The small molecule below binds the protein below.
Small molecule (SMILES): CC(=O)N[C@@H]1[C@@H](O)[C@H](O)[C@@H](CO)O[C@H]1O

Sequence of chain 1.B:
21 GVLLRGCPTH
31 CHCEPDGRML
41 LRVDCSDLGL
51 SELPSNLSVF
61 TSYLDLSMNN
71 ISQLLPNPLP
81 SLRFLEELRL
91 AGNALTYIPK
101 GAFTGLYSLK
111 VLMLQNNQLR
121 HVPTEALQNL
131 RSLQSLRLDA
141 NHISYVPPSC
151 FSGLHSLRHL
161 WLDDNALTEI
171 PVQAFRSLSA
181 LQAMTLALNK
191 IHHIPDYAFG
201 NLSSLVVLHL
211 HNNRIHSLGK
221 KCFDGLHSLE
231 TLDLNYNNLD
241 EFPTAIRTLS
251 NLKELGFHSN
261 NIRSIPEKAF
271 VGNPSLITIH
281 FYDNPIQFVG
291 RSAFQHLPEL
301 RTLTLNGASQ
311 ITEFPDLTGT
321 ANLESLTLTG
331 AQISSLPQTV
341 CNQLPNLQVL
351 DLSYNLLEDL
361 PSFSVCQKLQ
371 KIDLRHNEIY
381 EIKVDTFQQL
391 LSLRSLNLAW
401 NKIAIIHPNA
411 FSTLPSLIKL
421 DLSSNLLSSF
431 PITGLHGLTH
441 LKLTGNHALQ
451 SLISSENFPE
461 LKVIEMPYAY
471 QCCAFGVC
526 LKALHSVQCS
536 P

Binding-site contacts:
Ligand atom C3 contacts residue ASN201 of chain 1.B at 3.8 Å.
Ligand atom O5 contacts residue SER177 of chain 1.B at 4.3 Å.
Ligand atom O7 contacts residue ASN201 of chain 1.B at 3.7 Å.
Ligand atom N2 contacts residue ASN201 of chain 1.B at 2.5 Å (h-bond).
Ligand atom C1 contacts residue ASN201 of chain 1.B at 1.4 Å.
Ligand atom C5 contacts residue ASN201 of chain 1.B at 3.6 Å.
Ligand atom C2 contacts residue ASN201 of chain 1.B at 2.4 Å.
Ligand atom O5 contacts residue ASN201 of chain 1.B at 2.3 Å (h-bond).
Ligand atom C2 contacts residue ARG176 of chain 1.B at 4.4 Å.
Ligand atom C1 contacts residue SER179 of chain 1.B at 4.2 Å.
Ligand atom C8 contacts residue ASN201 of chain 1.B at 3.3 Å.
Ligand atom C6 contacts residue SER177 of chain 1.B at 4.4 Å.
Ligand atom C4 contacts residue ASN201 of chain 1.B at 4.2 Å.
Ligand atom O6 contacts residue HIS155 of chain 1.B at 3.5 Å (h-bond).
Ligand atom C5 contacts residue ARG176 of chain 1.B at 4.0 Å.
Ligand atom O5 contacts residue ARG176 of chain 1.B at 2.7 Å (salt-bridge).
Ligand atom C1 contacts residue ARG176 of chain 1.B at 3.0 Å.
Ligand atom C6 contacts residue ARG176 of chain 1.B at 4.3 Å.
Ligand atom C7 contacts residue ASN201 of chain 1.B at 3.0 Å.